A small-molecule ligand and the protein it binds are described below.
Small molecule (SMILES): CC(=O)N[C@H]1[C@H](O[C@H]2[C@H](O)[C@@H](NC(C)=O)CO[C@@H]2CO)O[C@H](CO)[C@@H](O)[C@@H]1O

Binding-site contacts:
Ligand atom C2 contacts residue ASN400 of chain 1.A at 2.4 Å.
Ligand atom O6 contacts residue SER402 of chain 1.A at 3.3 Å.
Ligand atom C7 contacts residue ASN400 of chain 1.A at 3.2 Å.
Ligand atom C4 contacts residue ASN400 of chain 1.A at 4.2 Å.
Ligand atom O5 contacts residue ASN400 of chain 1.A at 2.4 Å (h-bond).
Ligand atom C6 contacts residue SER402 of chain 1.A at 3.5 Å.
Ligand atom C3 contacts residue ASN400 of chain 1.A at 3.8 Å.
Ligand atom O5 contacts residue SER402 of chain 1.A at 4.4 Å.
Ligand atom C6 contacts residue GLU404 of chain 1.A at 4.2 Å.
Ligand atom O7 contacts residue ASN400 of chain 1.A at 3.0 Å (h-bond).
Ligand atom O6 contacts residue GLU404 of chain 1.A at 4.0 Å.
Ligand atom C5 contacts residue ASN400 of chain 1.A at 3.7 Å.
Ligand atom C1 contacts residue ASN400 of chain 1.A at 1.4 Å.
Ligand atom C8 contacts residue ASN400 of chain 1.A at 4.4 Å.
Ligand atom N2 contacts residue ASN400 of chain 1.A at 2.9 Å (h-bond).

Sequence of chain 1.A:
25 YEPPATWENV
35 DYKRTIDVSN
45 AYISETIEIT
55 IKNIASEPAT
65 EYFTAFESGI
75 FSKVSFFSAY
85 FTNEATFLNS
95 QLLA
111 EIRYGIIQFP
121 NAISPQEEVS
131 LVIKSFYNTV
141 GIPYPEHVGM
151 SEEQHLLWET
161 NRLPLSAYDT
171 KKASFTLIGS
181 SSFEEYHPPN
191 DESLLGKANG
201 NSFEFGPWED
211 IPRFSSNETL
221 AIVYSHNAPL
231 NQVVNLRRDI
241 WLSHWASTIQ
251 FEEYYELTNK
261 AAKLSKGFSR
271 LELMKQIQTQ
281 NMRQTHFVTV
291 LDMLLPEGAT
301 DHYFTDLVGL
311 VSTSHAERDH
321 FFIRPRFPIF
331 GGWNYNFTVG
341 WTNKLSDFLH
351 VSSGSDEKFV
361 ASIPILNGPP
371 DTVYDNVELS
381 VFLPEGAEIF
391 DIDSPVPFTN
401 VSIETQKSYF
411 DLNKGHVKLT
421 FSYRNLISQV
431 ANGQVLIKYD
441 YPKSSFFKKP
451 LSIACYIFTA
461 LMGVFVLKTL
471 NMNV